Sequence of chain 1.B:
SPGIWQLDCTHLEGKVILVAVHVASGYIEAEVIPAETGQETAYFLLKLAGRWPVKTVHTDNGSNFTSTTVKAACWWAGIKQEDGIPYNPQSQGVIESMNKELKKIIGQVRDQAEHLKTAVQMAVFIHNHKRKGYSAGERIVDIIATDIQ

Binding-site contacts:
Ligand atom C2 contacts residue ALA100 of chain 1.B at 3.9 Å (hydrophobic).
Ligand atom C12 contacts residue TRP103 of chain 1.B at 4.2 Å (hydrophobic).
Ligand atom C11 contacts residue TRP103 of chain 1.B at 4.0 Å (hydrophobic).
Ligand atom C1 contacts residue MET149 of chain 1.A at 3.9 Å (hydrophobic).
Ligand atom C2 contacts residue LEU73 of chain 1.B at 4.2 Å (hydrophobic).
Ligand atom C5 contacts residue ALA69 of chain 1.B at 3.7 Å (hydrophobic).
Ligand atom C4 contacts residue SO41 of chain 1.D at 3.6 Å.
Ligand atom C10 contacts residue TRP103 of chain 1.B at 3.9 Å (hydrophobic).
Ligand atom O6 contacts residue TYR70 of chain 1.B at 3.7 Å.
Ligand atom C10 contacts residue ALA100 of chain 1.B at 3.8 Å (hydrophobic).
Ligand atom N16 contacts residue SO41 of chain 1.D at 2.8 Å (h-bond).
Ligand atom C15 contacts residue MET149 of chain 1.A at 3.7 Å (hydrophobic).
Ligand atom C4 contacts residue ALA69 of chain 1.B at 3.9 Å (hydrophobic).
Ligand atom C9 contacts residue MET149 of chain 1.A at 4.1 Å (hydrophobic).
Ligand atom O6 contacts residue EDO1 of chain 1.R at 3.5 Å.
Ligand atom O6 contacts residue THR145 of chain 1.A at 3.6 Å (h-bond).
Ligand atom C15 contacts residue SO41 of chain 1.D at 3.7 Å.
Ligand atom C5 contacts residue TYR70 of chain 1.B at 3.9 Å (hydrophobic).
Ligand atom C13 contacts residue MET149 of chain 1.A at 4.1 Å (hydrophobic).
Ligand atom O6 contacts residue SO41 of chain 1.D at 2.7 Å (h-bond).
Ligand atom C11 contacts residue ALA99 of chain 1.B at 3.5 Å (hydrophobic).
Ligand atom O6 contacts residue GLN66 of chain 1.B at 3.3 Å (h-bond).
Ligand atom C13 contacts residue GLN139 of chain 1.A at 3.5 Å.
Ligand atom C3 contacts residue ALA100 of chain 1.B at 4.1 Å (hydrophobic).
Ligand atom C15 contacts residue GLN139 of chain 1.A at 3.2 Å.
Ligand atom C1 contacts residue ALA100 of chain 1.B at 3.9 Å (hydrophobic).
Ligand atom C1 contacts residue TRP103 of chain 1.B at 3.7 Å (hydrophobic).
Ligand atom C1 contacts residue LEU73 of chain 1.B at 3.9 Å (hydrophobic).
Ligand atom C11 contacts residue TRP102 of chain 1.B at 4.1 Å (hydrophobic).
Ligand atom C15 contacts residue THR145 of chain 1.A at 4.0 Å.
Ligand atom C10 contacts residue ALA99 of chain 1.B at 3.4 Å (hydrophobic).
Ligand atom N7 contacts residue SO41 of chain 1.D at 3.6 Å.
Ligand atom C3 contacts residue ALA69 of chain 1.B at 3.9 Å (hydrophobic).
Ligand atom N16 contacts residue GLN139 of chain 1.A at 3.6 Å.
Ligand atom C14 contacts residue MET149 of chain 1.A at 3.7 Å (hydrophobic).
Ligand atom C3 contacts residue THR145 of chain 1.A at 4.2 Å.
Ligand atom C3 contacts residue LEU73 of chain 1.B at 4.0 Å (hydrophobic).
Ligand atom C5 contacts residue GLN66 of chain 1.B at 3.6 Å.
Ligand atom C14 contacts residue GLN139 of chain 1.A at 3.9 Å.
Ligand atom C5 contacts residue SO41 of chain 1.D at 3.3 Å.

Sequence of chain 1.A:
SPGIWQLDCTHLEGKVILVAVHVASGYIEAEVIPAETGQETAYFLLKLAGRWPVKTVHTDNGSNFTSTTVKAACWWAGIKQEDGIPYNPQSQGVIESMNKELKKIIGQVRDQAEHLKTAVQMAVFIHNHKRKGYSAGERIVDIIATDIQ

The protein below binds the small molecule below.
Small molecule (SMILES): Cc1cc(CO)nn1-c1ccccc1CN